This protein binds this small molecule.
Small molecule (SMILES): CC(=O)N[C@H]1[C@H](O[C@H]2[C@H](O)[C@@H](NC(C)=O)CO[C@@H]2CO)O[C@H](CO)[C@@H](O)[C@@H]1O

Binding-site contacts:
Ligand atom C7 contacts residue ASN269 of chain 1.B at 3.2 Å.
Ligand atom C1 contacts residue ASN269 of chain 1.B at 1.4 Å.
Ligand atom C5 contacts residue ASN269 of chain 1.B at 3.6 Å.
Ligand atom O5 contacts residue ASN269 of chain 1.B at 2.3 Å (h-bond).
Ligand atom O7 contacts residue ASN269 of chain 1.B at 3.0 Å (h-bond).
Ligand atom C8 contacts residue GLU265 of chain 1.B at 4.5 Å.
Ligand atom C2 contacts residue ASN269 of chain 1.B at 2.5 Å.
Ligand atom N2 contacts residue ASN269 of chain 1.B at 3.0 Å (h-bond).
Ligand atom C8 contacts residue VAL266 of chain 1.B at 3.8 Å (hydrophobic).
Ligand atom C3 contacts residue ASN269 of chain 1.B at 3.8 Å.
Ligand atom C1 contacts residue GLU265 of chain 1.B at 4.5 Å.
Ligand atom C8 contacts residue ASN269 of chain 1.B at 4.4 Å.
Ligand atom C3 contacts residue GLU265 of chain 1.B at 4.2 Å.
Ligand atom C4 contacts residue ASN269 of chain 1.B at 4.2 Å.
Ligand atom N2 contacts residue GLU265 of chain 1.B at 3.8 Å.
Ligand atom C2 contacts residue GLU265 of chain 1.B at 4.5 Å.
Ligand atom C8 contacts residue HIS262 of chain 1.B at 4.0 Å.

Sequence of chain 1.B:
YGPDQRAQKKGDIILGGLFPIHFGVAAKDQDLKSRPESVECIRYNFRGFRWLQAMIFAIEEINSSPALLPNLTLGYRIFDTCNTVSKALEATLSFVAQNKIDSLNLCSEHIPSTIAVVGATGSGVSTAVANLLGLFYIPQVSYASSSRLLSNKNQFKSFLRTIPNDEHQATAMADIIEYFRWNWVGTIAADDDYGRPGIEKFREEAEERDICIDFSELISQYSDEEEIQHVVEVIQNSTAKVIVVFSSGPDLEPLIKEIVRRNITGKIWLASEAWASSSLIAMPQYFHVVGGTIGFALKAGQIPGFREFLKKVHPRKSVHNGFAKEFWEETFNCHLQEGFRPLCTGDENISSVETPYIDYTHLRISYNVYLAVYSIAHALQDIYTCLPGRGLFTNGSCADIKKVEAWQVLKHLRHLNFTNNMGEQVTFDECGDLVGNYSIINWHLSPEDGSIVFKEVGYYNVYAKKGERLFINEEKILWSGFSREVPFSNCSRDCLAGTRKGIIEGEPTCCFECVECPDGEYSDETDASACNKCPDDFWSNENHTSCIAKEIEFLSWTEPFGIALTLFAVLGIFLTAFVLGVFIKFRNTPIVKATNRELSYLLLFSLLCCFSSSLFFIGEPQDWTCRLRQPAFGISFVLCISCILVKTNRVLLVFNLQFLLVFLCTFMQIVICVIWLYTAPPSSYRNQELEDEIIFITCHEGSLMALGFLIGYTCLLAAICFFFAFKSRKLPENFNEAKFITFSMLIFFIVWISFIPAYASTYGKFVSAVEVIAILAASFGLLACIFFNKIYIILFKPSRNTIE